A small-molecule ligand and the protein it binds are described below.
Small molecule (SMILES): CC(=O)N[C@H]1[C@H](O[C@H]2[C@H](O)[C@@H](NC(C)=O)CO[C@@H]2CO)O[C@H](CO)[C@@H](O[C@@H]2O[C@H](CO)[C@@H](O)[C@H](O)[C@@H]2O)[C@@H]1O

Sequence of chain 3.B:
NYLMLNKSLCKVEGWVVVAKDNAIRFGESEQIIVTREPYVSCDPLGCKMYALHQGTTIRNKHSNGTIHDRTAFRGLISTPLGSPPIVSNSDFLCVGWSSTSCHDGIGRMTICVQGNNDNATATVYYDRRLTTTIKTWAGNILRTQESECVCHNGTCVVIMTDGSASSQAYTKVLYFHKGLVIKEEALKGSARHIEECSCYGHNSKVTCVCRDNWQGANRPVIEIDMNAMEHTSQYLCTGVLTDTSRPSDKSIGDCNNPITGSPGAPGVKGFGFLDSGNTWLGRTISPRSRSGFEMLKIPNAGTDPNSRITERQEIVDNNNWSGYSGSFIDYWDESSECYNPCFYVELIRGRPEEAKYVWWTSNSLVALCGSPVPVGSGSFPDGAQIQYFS

Binding-site contacts:
Ligand atom C7 contacts residue TRP359 of chain 3.B at 4.1 Å (hydrophobic).
Ligand atom N2 contacts residue ASN64 of chain 3.B at 2.8 Å (h-bond).
Ligand atom C1 contacts residue TRP359 of chain 3.B at 3.9 Å (hydrophobic).
Ligand atom C5 contacts residue ASN64 of chain 3.B at 3.7 Å.
Ligand atom O4 contacts residue TRP359 of chain 3.B at 4.2 Å.
Ligand atom C2 contacts residue ASN64 of chain 3.B at 2.4 Å.
Ligand atom C1 contacts residue ASN64 of chain 3.B at 1.4 Å.
Ligand atom C3 contacts residue TRP359 of chain 3.B at 3.7 Å (hydrophobic).
Ligand atom C4 contacts residue TRP359 of chain 3.B at 4.4 Å (hydrophobic).
Ligand atom N2 contacts residue TRP359 of chain 3.B at 3.4 Å (h-bond).
Ligand atom C2 contacts residue TRP359 of chain 3.B at 4.1 Å (hydrophobic).
Ligand atom O3 contacts residue TRP359 of chain 3.B at 4.2 Å.
Ligand atom O5 contacts residue ASN64 of chain 3.B at 2.4 Å (h-bond).
Ligand atom C8 contacts residue TRP359 of chain 3.B at 3.6 Å (hydrophobic).
Ligand atom C4 contacts residue ASN64 of chain 3.B at 4.2 Å.
Ligand atom C5 contacts residue TRP359 of chain 3.B at 4.1 Å (hydrophobic).
Ligand atom O7 contacts residue TRP359 of chain 3.B at 4.0 Å.
Ligand atom O7 contacts residue ASN64 of chain 3.B at 3.7 Å.
Ligand atom C7 contacts residue ASN64 of chain 3.B at 3.4 Å.
Ligand atom C3 contacts residue ASN64 of chain 3.B at 3.7 Å.